Binding-site contacts:
Ligand atom C8 contacts residue ILE154 of chain 1.A at 3.8 Å (hydrophobic).
Ligand atom C7 contacts residue LEU87 of chain 1.A at 3.9 Å (hydrophobic).
Ligand atom O contacts residue LEU87 of chain 1.A at 3.6 Å.
Ligand atom C7 contacts residue ILE154 of chain 1.A at 4.2 Å (hydrophobic).
Ligand atom C10 contacts residue ILE71 of chain 1.A at 4.0 Å (hydrophobic).
Ligand atom N contacts residue LYS36 of chain 1.A at 3.5 Å (salt-bridge).
Ligand atom C10 contacts residue ILE154 of chain 1.A at 3.7 Å (hydrophobic).
Ligand atom N2 contacts residue ILE154 of chain 1.A at 3.9 Å.
Ligand atom C12 contacts residue SER15 of chain 1.A at 4.1 Å.
Ligand atom C3 contacts residue LEU13 of chain 1.A at 3.5 Å (hydrophobic).
Ligand atom C1 contacts residue LEU13 of chain 1.A at 3.9 Å (hydrophobic).
Ligand atom N1 contacts residue ILE154 of chain 1.A at 4.2 Å.
Ligand atom CL contacts residue MET140 of chain 1.A at 3.6 Å.
Ligand atom C5 contacts residue LEU13 of chain 1.A at 3.3 Å (hydrophobic).
Ligand atom N3 contacts residue ILE154 of chain 1.A at 3.7 Å.
Ligand atom C6 contacts residue VAL21 of chain 1.A at 4.0 Å (hydrophobic).
Ligand atom C7 contacts residue ASP155 of chain 1.A at 3.6 Å.
Ligand atom N4 contacts residue ASP155 of chain 1.A at 3.9 Å.
Ligand atom C contacts residue VAL90 of chain 1.A at 4.0 Å (hydrophobic).
Ligand atom S contacts residue ASP155 of chain 1.A at 3.8 Å.
Ligand atom C6 contacts residue ASP155 of chain 1.A at 4.1 Å.
Ligand atom C4 contacts residue ILE154 of chain 1.A at 4.1 Å (hydrophobic).
Ligand atom S contacts residue VAL21 of chain 1.A at 4.1 Å.
Ligand atom O1 contacts residue SER15 of chain 1.A at 3.9 Å.
Ligand atom C12 contacts residue GLY16 of chain 1.A at 3.8 Å.
Ligand atom C9 contacts residue ILE154 of chain 1.A at 3.8 Å (hydrophobic).
Ligand atom C1 contacts residue MET140 of chain 1.A at 3.9 Å (hydrophobic).
Ligand atom C11 contacts residue VAL21 of chain 1.A at 3.6 Å (hydrophobic).
Ligand atom S contacts residue LYS36 of chain 1.A at 3.2 Å (salt-bridge).
Ligand atom O1 contacts residue GLY14 of chain 1.A at 3.4 Å.
Ligand atom O contacts residue ILE71 of chain 1.A at 4.0 Å.
Ligand atom N contacts residue ASP155 of chain 1.A at 3.6 Å.
Ligand atom N1 contacts residue VAL21 of chain 1.A at 3.7 Å.
Ligand atom C6 contacts residue LYS36 of chain 1.A at 3.9 Å.
Ligand atom CL contacts residue LEU13 of chain 1.A at 4.2 Å.
Ligand atom CL contacts residue VAL90 of chain 1.A at 3.4 Å.
Ligand atom N3 contacts residue VAL21 of chain 1.A at 4.3 Å.
Ligand atom C2 contacts residue ILE154 of chain 1.A at 3.9 Å (hydrophobic).
Ligand atom O contacts residue ASP155 of chain 1.A at 3.5 Å (salt-bridge).
Ligand atom C2 contacts residue VAL21 of chain 1.A at 4.3 Å (hydrophobic).

Sequence of chain 1.A:
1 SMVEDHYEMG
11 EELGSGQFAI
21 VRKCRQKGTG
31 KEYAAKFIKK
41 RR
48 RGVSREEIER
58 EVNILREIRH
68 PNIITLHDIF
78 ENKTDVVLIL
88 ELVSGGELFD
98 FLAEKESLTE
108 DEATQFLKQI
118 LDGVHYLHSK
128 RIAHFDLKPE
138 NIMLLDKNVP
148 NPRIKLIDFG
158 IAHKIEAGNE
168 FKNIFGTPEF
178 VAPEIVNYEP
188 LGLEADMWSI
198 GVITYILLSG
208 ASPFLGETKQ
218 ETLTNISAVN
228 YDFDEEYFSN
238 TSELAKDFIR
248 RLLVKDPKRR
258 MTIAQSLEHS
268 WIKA

A protein and the small-molecule ligand that binds it are described below.
Small molecule (SMILES): C[C@@H](Sc1nc2c(cnn2-c2cccc(Cl)c2)c(=O)[nH]1)C(N)=O